Binding-site contacts:
Ligand atom N4 contacts residue GLY36 of chain 1.B at 3.4 Å (h-bond).
Ligand atom O1 contacts residue VAL78 of chain 1.B at 3.4 Å.
Ligand atom C1 contacts residue ILE300 of chain 1.B at 3.4 Å (hydrophobic).
Ligand atom N1 contacts residue THR217 of chain 1.B at 3.5 Å (h-bond).
Ligand atom C20 contacts residue ILE32 of chain 1.B at 3.5 Å (hydrophobic).
Ligand atom C7 contacts residue ASP214 of chain 1.B at 3.5 Å.
Ligand atom C10 contacts residue ASP34 of chain 1.B at 3.4 Å.
Ligand atom C5 contacts residue VAL78 of chain 1.B at 3.7 Å (hydrophobic).
Ligand atom C2 contacts residue ASP214 of chain 1.B at 3.3 Å.
Ligand atom O6 contacts residue SER218 of chain 1.B at 2.7 Å (h-bond).
Ligand atom C8 contacts residue PHE294 of chain 1.B at 3.6 Å (hydrophobic).
Ligand atom C20 contacts residue GLY216 of chain 1.B at 3.5 Å.
Ligand atom C24 contacts residue GLY216 of chain 1.B at 3.5 Å.
Ligand atom C35 contacts residue ILE14 of chain 1.B at 3.3 Å (hydrophobic).
Ligand atom C13 contacts residue ASP214 of chain 1.B at 3.4 Å.
Ligand atom C29 contacts residue VAL78 of chain 1.B at 3.6 Å (hydrophobic).
Ligand atom C18 contacts residue TYR77 of chain 1.B at 3.7 Å (hydrophobic).
Ligand atom C35 contacts residue SER218 of chain 1.B at 3.4 Å.
Ligand atom N1 contacts residue GLY216 of chain 1.B at 2.9 Å (h-bond).
Ligand atom O2 contacts residue ASP34 of chain 1.B at 2.4 Å (salt-bridge).
Ligand atom C13 contacts residue TYR192 of chain 1.B at 3.6 Å (hydrophobic).
Ligand atom C18 contacts residue ILE123 of chain 1.B at 3.5 Å (hydrophobic).
Ligand atom O6 contacts residue THR217 of chain 1.B at 3.6 Å.
Ligand atom C21 contacts residue ILE32 of chain 1.B at 3.4 Å (hydrophobic).
Ligand atom C17 contacts residue PHE111 of chain 1.B at 3.5 Å (hydrophobic).
Ligand atom C11 contacts residue GLY216 of chain 1.B at 3.7 Å.
Ligand atom C38 contacts residue SER79 of chain 1.B at 3.5 Å.
Ligand atom C17 contacts residue ILE123 of chain 1.B at 3.7 Å (hydrophobic).
Ligand atom C34 contacts residue SER218 of chain 1.B at 3.5 Å.
Ligand atom O2 contacts residue GLY36 of chain 1.B at 3.3 Å (h-bond).
Ligand atom C14 contacts residue ASP34 of chain 1.B at 3.2 Å.
Ligand atom C9 contacts residue ASP214 of chain 1.B at 3.4 Å.
Ligand atom C2 contacts residue ILE300 of chain 1.B at 3.6 Å (hydrophobic).
Ligand atom C14 contacts residue GLY216 of chain 1.B at 3.5 Å.
Ligand atom O5 contacts residue ILE290 of chain 1.B at 3.5 Å.
Ligand atom C12 contacts residue GLY36 of chain 1.B at 3.5 Å.
Ligand atom C2 contacts residue THR217 of chain 1.B at 3.5 Å.
Ligand atom C32 contacts residue VAL78 of chain 1.B at 3.2 Å (hydrophobic).
Ligand atom C6 contacts residue LEU292 of chain 1.B at 3.7 Å (hydrophobic).
Ligand atom N4 contacts residue ASP214 of chain 1.B at 2.7 Å (salt-bridge).

A protein and the small-molecule ligand that binds it are described below.
Small molecule (SMILES): CCCN(CCC)C(=O)c1cc(C(=O)N[C@@H](Cc2ccccc2)[C@H](O)CNC(C)(C)c2cccc(OC)c2)cc(N2CCCCS2(=O)=O)c1

Sequence of chain 1.B:
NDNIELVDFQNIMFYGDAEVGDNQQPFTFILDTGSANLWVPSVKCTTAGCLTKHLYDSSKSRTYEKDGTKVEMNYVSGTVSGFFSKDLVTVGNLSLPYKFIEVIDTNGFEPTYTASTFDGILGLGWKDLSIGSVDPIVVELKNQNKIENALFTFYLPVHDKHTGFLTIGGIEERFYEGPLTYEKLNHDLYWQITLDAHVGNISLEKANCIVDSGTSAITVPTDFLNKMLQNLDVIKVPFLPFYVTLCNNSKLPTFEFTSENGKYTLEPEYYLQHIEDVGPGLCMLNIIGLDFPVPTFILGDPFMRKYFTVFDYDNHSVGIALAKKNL